Sequence of chain 1.D:
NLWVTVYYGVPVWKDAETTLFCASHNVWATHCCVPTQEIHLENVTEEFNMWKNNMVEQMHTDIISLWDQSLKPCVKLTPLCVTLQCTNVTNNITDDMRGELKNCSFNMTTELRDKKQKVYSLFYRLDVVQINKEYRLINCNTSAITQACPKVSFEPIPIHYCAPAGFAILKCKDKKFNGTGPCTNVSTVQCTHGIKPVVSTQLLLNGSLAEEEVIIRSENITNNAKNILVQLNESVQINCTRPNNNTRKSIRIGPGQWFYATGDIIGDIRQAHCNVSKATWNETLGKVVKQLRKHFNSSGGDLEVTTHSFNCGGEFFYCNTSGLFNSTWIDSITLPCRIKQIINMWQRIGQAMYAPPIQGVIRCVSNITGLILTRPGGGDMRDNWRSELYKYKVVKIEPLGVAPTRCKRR

A small-molecule ligand and the protein it binds are described below.
Small molecule (SMILES): CC(=O)N[C@@H]1[C@@H](O)[C@H](O)[C@@H](CO)O[C@H]1O

Binding-site contacts:
Ligand atom O5 contacts residue ASN451 of chain 1.D at 2.4 Å (h-bond).
Ligand atom O6 contacts residue SER296 of chain 1.D at 3.3 Å (h-bond).
Ligand atom O5 contacts residue SER296 of chain 1.D at 3.0 Å (h-bond).
Ligand atom C5 contacts residue SER296 of chain 1.D at 4.1 Å.
Ligand atom C5 contacts residue ASN451 of chain 1.D at 3.8 Å.
Ligand atom C6 contacts residue SER296 of chain 1.D at 4.0 Å.
Ligand atom O7 contacts residue ASN451 of chain 1.D at 3.6 Å.
Ligand atom C4 contacts residue ASN451 of chain 1.D at 4.3 Å.
Ligand atom C8 contacts residue NAG1 of chain 1.L at 3.6 Å.
Ligand atom C3 contacts residue ASN451 of chain 1.D at 3.9 Å.
Ligand atom C1 contacts residue ASN451 of chain 1.D at 1.5 Å.
Ligand atom C2 contacts residue ASN451 of chain 1.D at 2.5 Å.
Ligand atom C8 contacts residue ASN267 of chain 1.D at 3.7 Å.
Ligand atom C8 contacts residue ASN451 of chain 1.D at 3.7 Å.
Ligand atom N2 contacts residue ASN451 of chain 1.D at 3.0 Å (h-bond).
Ligand atom C7 contacts residue ASN451 of chain 1.D at 3.4 Å.
Ligand atom C1 contacts residue SER296 of chain 1.D at 3.8 Å.